Sequence of chain 1.B:
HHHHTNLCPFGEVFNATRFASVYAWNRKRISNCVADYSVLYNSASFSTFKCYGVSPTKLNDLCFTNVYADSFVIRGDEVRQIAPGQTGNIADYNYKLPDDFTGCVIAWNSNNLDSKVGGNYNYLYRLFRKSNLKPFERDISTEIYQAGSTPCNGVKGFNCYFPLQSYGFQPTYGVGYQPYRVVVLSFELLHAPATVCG

A small-molecule ligand and the protein it binds are described below.
Small molecule (SMILES): CC(=O)N[C@H]1[C@H](O[C@H]2[C@H](O)[C@@H](NC(C)=O)CO[C@@H]2CO[C@@H]2O[C@@H](C)[C@@H](O)[C@@H](O)[C@@H]2O)O[C@H](CO)[C@@H](O)[C@@H]1O

Binding-site contacts:
Ligand atom N2 contacts residue ASN25 of chain 1.B at 3.0 Å (h-bond).
Ligand atom O3 contacts residue VAL49 of chain 1.B at 4.4 Å.
Ligand atom C8 contacts residue ASN25 of chain 1.B at 4.5 Å.
Ligand atom C7 contacts residue GLY21 of chain 1.B at 4.0 Å.
Ligand atom C1 contacts residue ASN25 of chain 1.B at 1.4 Å.
Ligand atom O6 contacts residue ASN25 of chain 1.B at 4.3 Å.
Ligand atom C4 contacts residue ASN25 of chain 1.B at 4.2 Å.
Ligand atom O5 contacts residue ASN25 of chain 1.B at 2.3 Å (h-bond).
Ligand atom O7 contacts residue PHE20 of chain 1.B at 4.2 Å.
Ligand atom C8 contacts residue LEU50 of chain 1.B at 4.1 Å (hydrophobic).
Ligand atom C2 contacts residue ASN25 of chain 1.B at 2.5 Å.
Ligand atom C5 contacts residue ASN25 of chain 1.B at 3.6 Å.
Ligand atom C7 contacts residue ASN25 of chain 1.B at 3.3 Å.
Ligand atom C8 contacts residue PHE24 of chain 1.B at 3.9 Å (hydrophobic).
Ligand atom C8 contacts residue GLY21 of chain 1.B at 4.4 Å.
Ligand atom O7 contacts residue ASN25 of chain 1.B at 3.2 Å (h-bond).
Ligand atom C8 contacts residue PHE20 of chain 1.B at 4.0 Å (hydrophobic).
Ligand atom O7 contacts residue GLY21 of chain 1.B at 3.1 Å.
Ligand atom C3 contacts residue ASN25 of chain 1.B at 3.8 Å.